Sequence of chain 18.A:
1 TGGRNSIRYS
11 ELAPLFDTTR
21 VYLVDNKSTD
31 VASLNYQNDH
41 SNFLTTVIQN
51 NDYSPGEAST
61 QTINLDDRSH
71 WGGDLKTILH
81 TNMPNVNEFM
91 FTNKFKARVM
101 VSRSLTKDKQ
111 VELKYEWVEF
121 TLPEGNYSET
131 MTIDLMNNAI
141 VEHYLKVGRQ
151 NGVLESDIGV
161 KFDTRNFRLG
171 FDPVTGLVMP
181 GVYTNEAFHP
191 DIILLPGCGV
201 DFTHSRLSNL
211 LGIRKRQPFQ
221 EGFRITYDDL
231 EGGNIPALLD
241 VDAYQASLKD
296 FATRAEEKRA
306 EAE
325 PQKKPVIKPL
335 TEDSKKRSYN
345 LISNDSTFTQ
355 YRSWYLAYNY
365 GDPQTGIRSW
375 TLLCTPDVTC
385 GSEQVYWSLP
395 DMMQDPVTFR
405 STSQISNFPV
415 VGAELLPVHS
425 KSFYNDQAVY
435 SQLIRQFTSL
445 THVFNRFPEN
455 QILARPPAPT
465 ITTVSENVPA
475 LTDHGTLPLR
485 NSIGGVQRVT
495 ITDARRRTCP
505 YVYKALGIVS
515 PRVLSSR

The small molecule below binds the protein below.
Small molecule (SMILES): CCCCCCCCCCCC[N+](C)(C)CCCS(=O)(=O)O

Binding-site contacts:
Ligand atom O3S contacts residue THR226 of chain 18.A at 4.0 Å.
Ligand atom S1 contacts residue ARG98 of chain 18.A at 4.4 Å.
Ligand atom C3 contacts residue TRP117 of chain 18.A at 3.5 Å (hydrophobic).
Ligand atom C2 contacts residue ARG98 of chain 18.A at 3.4 Å.
Ligand atom C1 contacts residue ARG98 of chain 18.A at 3.2 Å.
Ligand atom C3 contacts residue ARG224 of chain 18.A at 3.5 Å.
Ligand atom N1 contacts residue ARG98 of chain 18.A at 4.3 Å.
Ligand atom C14 contacts residue ARG224 of chain 18.A at 4.5 Å.
Ligand atom O1S contacts residue ARG98 of chain 18.A at 3.6 Å.
Ligand atom O1S contacts residue THR226 of chain 18.A at 4.3 Å.
Ligand atom N1 contacts residue ARG224 of chain 18.A at 4.2 Å.
Ligand atom C2 contacts residue ARG224 of chain 18.A at 3.8 Å.
Ligand atom O1S contacts residue ASP228 of chain 18.A at 3.6 Å.
Ligand atom C13 contacts residue ARG224 of chain 18.A at 4.1 Å.
Ligand atom C15 contacts residue ARG224 of chain 18.A at 3.3 Å.
Ligand atom N1 contacts residue TRP117 of chain 18.A at 4.1 Å.
Ligand atom C16 contacts residue TRP117 of chain 18.A at 3.7 Å (hydrophobic).
Ligand atom C3 contacts residue ARG98 of chain 18.A at 3.2 Å.
Ligand atom C15 contacts residue TRP117 of chain 18.A at 4.2 Å (hydrophobic).
Ligand atom C16 contacts residue ARG224 of chain 18.A at 4.0 Å.
Ligand atom C1 contacts residue ARG224 of chain 18.A at 3.8 Å.